Binding-site contacts:
Ligand atom C2 contacts residue ALA4 of chain 1.A at 4.1 Å (hydrophobic).
Ligand atom C6 contacts residue GLU111 of chain 1.A at 4.0 Å.
Ligand atom O1P contacts residue HIS12 of chain 1.A at 2.7 Å (h-bond).
Ligand atom C6 contacts residue VAL118 of chain 1.A at 3.8 Å (hydrophobic).
Ligand atom O4' contacts residue LYS7 of chain 1.A at 3.0 Å (salt-bridge).
Ligand atom P contacts residue HIS119 of chain 1.A at 3.7 Å.
Ligand atom O6 contacts residue VAL118 of chain 1.A at 3.7 Å.
Ligand atom O3P contacts residue IMP1 of chain 1.D at 3.7 Å.
Ligand atom C5 contacts residue VAL118 of chain 1.A at 3.9 Å (hydrophobic).
Ligand atom O1P contacts residue PHE120 of chain 1.A at 2.9 Å (h-bond).
Ligand atom N1 contacts residue VAL118 of chain 1.A at 3.3 Å.
Ligand atom O5' contacts residue LYS41 of chain 1.A at 3.9 Å.
Ligand atom N1 contacts residue GLU111 of chain 1.A at 3.0 Å (salt-bridge).
Ligand atom O2P contacts residue HIS12 of chain 1.A at 3.2 Å (h-bond).
Ligand atom O1P contacts residue GLN11 of chain 1.A at 3.8 Å.
Ligand atom O1P contacts residue HIS119 of chain 1.A at 3.3 Å.
Ligand atom N3 contacts residue VAL118 of chain 1.A at 4.0 Å.
Ligand atom C4' contacts residue GLN11 of chain 1.A at 3.8 Å.
Ligand atom O2P contacts residue IMP1 of chain 1.D at 2.6 Å (h-bond).
Ligand atom C5' contacts residue GLN11 of chain 1.A at 3.3 Å.
Ligand atom C1' contacts residue LYS7 of chain 1.A at 3.8 Å.
Ligand atom P contacts residue PHE120 of chain 1.A at 4.0 Å.
Ligand atom O2P contacts residue GLN11 of chain 1.A at 4.0 Å.
Ligand atom C4 contacts residue VAL118 of chain 1.A at 3.9 Å (hydrophobic).
Ligand atom P contacts residue IMP1 of chain 1.D at 3.6 Å.
Ligand atom C2 contacts residue VAL118 of chain 1.A at 4.0 Å (hydrophobic).
Ligand atom C4' contacts residue LYS7 of chain 1.A at 3.8 Å.
Ligand atom P contacts residue HIS12 of chain 1.A at 3.5 Å.
Ligand atom C2 contacts residue GLU111 of chain 1.A at 3.7 Å.
Ligand atom O2P contacts residue LYS41 of chain 1.A at 2.7 Å (salt-bridge).
Ligand atom O5' contacts residue GLN11 of chain 1.A at 2.8 Å (h-bond).
Ligand atom O3P contacts residue HIS119 of chain 1.A at 2.6 Å (h-bond).
Ligand atom O3P contacts residue PHE120 of chain 1.A at 4.0 Å.
Ligand atom C5 contacts residue HIS119 of chain 1.A at 3.6 Å.
Ligand atom N7 contacts residue HIS119 of chain 1.A at 3.4 Å.
Ligand atom P contacts residue GLN11 of chain 1.A at 3.8 Å.
Ligand atom C6 contacts residue HIS119 of chain 1.A at 3.8 Å.
Ligand atom C8 contacts residue HIS119 of chain 1.A at 4.1 Å.
Ligand atom O6 contacts residue HIS119 of chain 1.A at 3.6 Å.
Ligand atom P contacts residue LYS41 of chain 1.A at 3.9 Å.

Sequence of chain 1.A:
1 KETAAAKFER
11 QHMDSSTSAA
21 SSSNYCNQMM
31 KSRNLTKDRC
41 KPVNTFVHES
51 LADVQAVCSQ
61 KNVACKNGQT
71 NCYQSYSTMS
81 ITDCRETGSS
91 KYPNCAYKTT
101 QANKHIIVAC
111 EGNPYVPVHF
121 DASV

This small molecule binds to this protein.
Small molecule (SMILES): O=c1[nH]cnc2c1ncn2[C@@H]1O[C@H](COP(=O)(O)O)[C@@H](O)[C@H]1O